Binding-site contacts:
Ligand atom C5' contacts residue ALA219 of chain 1.A at 3.2 Å (hydrophobic).
Ligand atom O2A contacts residue VAL224 of chain 1.A at 3.3 Å (h-bond).
Ligand atom O1B contacts residue GLY223 of chain 1.A at 2.8 Å (h-bond).
Ligand atom O1A contacts residue GLN111 of chain 1.A at 2.8 Å (h-bond).
Ligand atom C4' contacts residue ALA219 of chain 1.A at 3.6 Å (hydrophobic).
Ligand atom O1B contacts residue PHE225 of chain 1.A at 3.2 Å (h-bond).
Ligand atom O3' contacts residue ARG266 of chain 1.A at 3.3 Å (salt-bridge).
Ligand atom O1B contacts residue GLY221 of chain 1.A at 3.0 Å.
Ligand atom C2N contacts residue PHE94 of chain 1.A at 3.5 Å (hydrophobic).
Ligand atom O2N contacts residue SER96 of chain 1.A at 3.4 Å.
Ligand atom C2 contacts residue THR74 of chain 1.A at 3.5 Å.
Ligand atom C1N contacts residue GLU113 of chain 1.A at 3.0 Å.
Ligand atom O2N contacts residue GLY102 of chain 1.A at 3.2 Å.
Ligand atom N3 contacts residue ALA256 of chain 1.A at 3.6 Å.
Ligand atom O2' contacts residue ARG266 of chain 1.A at 3.5 Å.
Ligand atom O2B contacts residue GLY221 of chain 1.A at 3.0 Å (h-bond).
Ligand atom C2 contacts residue TRP258 of chain 1.A at 3.6 Å (hydrophobic).
Ligand atom O3' contacts residue GLY223 of chain 1.A at 3.4 Å.
Ligand atom C1N contacts residue ALA110 of chain 1.A at 3.5 Å (hydrophobic).
Ligand atom C4 contacts residue TRP258 of chain 1.A at 3.3 Å (hydrophobic).
Ligand atom O1A contacts residue ALA110 of chain 1.A at 3.4 Å.
Ligand atom C2 contacts residue ALA256 of chain 1.A at 3.3 Å (hydrophobic).
Ligand atom O5' contacts residue PHE94 of chain 1.A at 3.6 Å.
Ligand atom O2A contacts residue GLY223 of chain 1.A at 3.2 Å.
Ligand atom O2' contacts residue ASP259 of chain 1.A at 3.4 Å.
Ligand atom O2N contacts residue GLU112 of chain 1.A at 2.8 Å (salt-bridge).
Ligand atom N3 contacts residue TRP258 of chain 1.A at 3.2 Å (h-bond).
Ligand atom C3N contacts residue SER96 of chain 1.A at 3.4 Å.
Ligand atom C5' contacts residue GLY223 of chain 1.A at 3.5 Å.
Ligand atom O3A contacts residue PHE94 of chain 1.A at 3.6 Å.
Ligand atom O1B contacts residue CYS222 of chain 1.A at 3.2 Å (h-bond).
Ligand atom O2N contacts residue GLU113 of chain 1.A at 3.5 Å (salt-bridge).
Ligand atom O1B contacts residue VAL224 of chain 1.A at 3.3 Å (h-bond).
Ligand atom C2N contacts residue GLU112 of chain 1.A at 3.3 Å.
Ligand atom N1 contacts residue THR73 of chain 1.A at 3.3 Å.
Ligand atom C2' contacts residue TRP258 of chain 1.A at 3.5 Å (hydrophobic).
Ligand atom N9 contacts residue TRP258 of chain 1.A at 3.0 Å (h-bond).
Ligand atom C8 contacts residue TRP258 of chain 1.A at 3.5 Å (hydrophobic).
Ligand atom N1 contacts residue THR74 of chain 1.A at 3.0 Å (h-bond).
Ligand atom C1' contacts residue TRP258 of chain 1.A at 3.3 Å (hydrophobic).

The protein below binds the small molecule below.
Small molecule (SMILES): Nc1ncnc2c1ncn2[C@@H]1O[C@H](CO[P](=O)(O)O[P](=O)(O)OC[C@H]2NC[C@H](O)[C@@H]2O)[C@@H](O)[C@H]1O

Sequence of chain 1.A:
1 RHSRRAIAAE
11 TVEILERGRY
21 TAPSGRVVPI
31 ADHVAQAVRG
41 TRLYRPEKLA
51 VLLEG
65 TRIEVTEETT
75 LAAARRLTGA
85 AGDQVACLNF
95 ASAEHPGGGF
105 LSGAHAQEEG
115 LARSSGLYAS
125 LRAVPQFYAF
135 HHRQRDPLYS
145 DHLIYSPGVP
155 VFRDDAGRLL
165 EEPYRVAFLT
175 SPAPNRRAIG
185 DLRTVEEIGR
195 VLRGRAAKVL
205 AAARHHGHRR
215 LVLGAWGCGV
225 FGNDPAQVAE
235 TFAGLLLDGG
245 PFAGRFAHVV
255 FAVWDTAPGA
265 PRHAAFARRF